Binding-site contacts:
Ligand atom C21 contacts residue TRP89 of chain 1.A at 3.5 Å (hydrophobic).
Ligand atom C17 contacts residue PHE153 of chain 1.A at 3.5 Å (hydrophobic).
Ligand atom C20 contacts residue TRP89 of chain 1.A at 3.5 Å (hydrophobic).
Ligand atom C24 contacts residue CYS90 of chain 1.A at 3.4 Å (hydrophobic).
Ligand atom C5 contacts residue GLN88 of chain 1.A at 3.6 Å.
Ligand atom C26 contacts residue LEU63 of chain 1.A at 3.6 Å (hydrophobic).
Ligand atom O33 contacts residue GLY151 of chain 1.A at 3.6 Å.
Ligand atom C18 contacts residue THR87 of chain 1.A at 3.6 Å.
Ligand atom C5 contacts residue ALA39 of chain 1.A at 3.3 Å (hydrophobic).
Ligand atom C9 contacts residue LEU63 of chain 1.A at 3.5 Å (hydrophobic).
Ligand atom O33 contacts residue ASP152 of chain 1.A at 2.8 Å (salt-bridge).
Ligand atom N29 contacts residue TRP89 of chain 1.A at 3.6 Å.
Ligand atom C23 contacts residue GLY92 of chain 1.A at 3.3 Å.
Ligand atom C20 contacts residue CYS90 of chain 1.A at 3.6 Å (hydrophobic).
Ligand atom F37 contacts residue HIS132 of chain 1.A at 3.2 Å.
Ligand atom C3 contacts residue ASP152 of chain 1.A at 3.2 Å.
Ligand atom C25 contacts residue TRP89 of chain 1.A at 3.4 Å (hydrophobic).
Ligand atom C12 contacts residue ASP152 of chain 1.A at 3.6 Å.
Ligand atom F35 contacts residue THR87 of chain 1.A at 3.6 Å.
Ligand atom N31 contacts residue CYS90 of chain 1.A at 3.0 Å (h-bond).
Ligand atom F37 contacts residue GLY151 of chain 1.A at 3.6 Å.
Ligand atom F36 contacts residue HIS132 of chain 1.A at 3.6 Å.
Ligand atom N31 contacts residue TRP89 of chain 1.A at 3.2 Å.
Ligand atom C6 contacts residue ALA39 of chain 1.A at 3.3 Å (hydrophobic).
Ligand atom F38 contacts residue LEU63 of chain 1.A at 3.6 Å.
Ligand atom F35 contacts residue ILE85 of chain 1.A at 3.0 Å.
Ligand atom C1 contacts residue VAL29 of chain 1.A at 3.5 Å (hydrophobic).
Ligand atom N31 contacts residue PHE141 of chain 1.A at 3.5 Å.
Ligand atom C26 contacts residue GLU59 of chain 1.A at 3.2 Å.
Ligand atom N30 contacts residue LYS41 of chain 1.A at 3.4 Å (salt-bridge).
Ligand atom C6 contacts residue PHE153 of chain 1.A at 3.7 Å (hydrophobic).
Ligand atom C6 contacts residue THR87 of chain 1.A at 3.6 Å.
Ligand atom N28 contacts residue VAL29 of chain 1.A at 3.5 Å.
Ligand atom N29 contacts residue CYS90 of chain 1.A at 3.4 Å (h-bond).
Ligand atom N30 contacts residue GLU59 of chain 1.A at 3.1 Å (salt-bridge).
Ligand atom O34 contacts residue PHE153 of chain 1.A at 3.2 Å.
Ligand atom C24 contacts residue GLY92 of chain 1.A at 3.6 Å.
Ligand atom C8 contacts residue THR87 of chain 1.A at 3.6 Å.
Ligand atom O33 contacts residue LEU72 of chain 1.A at 3.6 Å.
Ligand atom C2 contacts residue ASP152 of chain 1.A at 3.3 Å.

A protein and the small-molecule ligand that binds it are described below.
Small molecule (SMILES): N#Cc1c(Oc2ccc(F)c(NC(=O)Cc3cccc(C(F)(F)F)c3)c2)ccc2nc(NC(=O)C3CC3)sc12

Sequence of chain 1.A:
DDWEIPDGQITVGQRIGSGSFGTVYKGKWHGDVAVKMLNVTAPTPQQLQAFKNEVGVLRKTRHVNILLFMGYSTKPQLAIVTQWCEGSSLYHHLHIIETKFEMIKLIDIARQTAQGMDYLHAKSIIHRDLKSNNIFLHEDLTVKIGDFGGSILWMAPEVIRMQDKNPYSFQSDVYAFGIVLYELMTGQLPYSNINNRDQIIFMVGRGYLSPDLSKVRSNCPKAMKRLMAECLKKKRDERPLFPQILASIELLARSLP